The protein below binds the small molecule below.
Small molecule (SMILES): CNCCN(C)c1cccc(CCc2cc(C)cc(N)n2)n1

Sequence of chain 1.A:
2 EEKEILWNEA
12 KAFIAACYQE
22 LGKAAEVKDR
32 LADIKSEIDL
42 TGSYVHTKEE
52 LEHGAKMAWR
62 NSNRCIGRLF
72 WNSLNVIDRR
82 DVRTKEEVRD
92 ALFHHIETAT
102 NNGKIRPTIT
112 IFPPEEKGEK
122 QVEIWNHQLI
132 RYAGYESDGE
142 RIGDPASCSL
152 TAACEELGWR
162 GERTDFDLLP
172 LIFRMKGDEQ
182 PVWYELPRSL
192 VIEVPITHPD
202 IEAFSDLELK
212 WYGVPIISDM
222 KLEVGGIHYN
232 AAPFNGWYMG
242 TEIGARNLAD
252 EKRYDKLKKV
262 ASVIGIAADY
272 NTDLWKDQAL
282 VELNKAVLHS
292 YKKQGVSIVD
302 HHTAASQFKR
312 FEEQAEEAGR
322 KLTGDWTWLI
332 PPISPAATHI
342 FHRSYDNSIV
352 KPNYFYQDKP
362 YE

Binding-site contacts:
Ligand atom C09 contacts residue HEM1 of chain 1.B at 3.5 Å.
Ligand atom C14 contacts residue ILE218 of chain 1.A at 3.8 Å (hydrophobic).
Ligand atom C03 contacts residue PRO216 of chain 1.A at 3.9 Å (hydrophobic).
Ligand atom C02 contacts residue HEM1 of chain 1.B at 3.7 Å.
Ligand atom N01 contacts residue GLU243 of chain 1.A at 2.7 Å (salt-bridge).
Ligand atom C19 contacts residue HEM1 of chain 1.B at 3.3 Å.
Ligand atom C16 contacts residue ILE218 of chain 1.A at 3.5 Å (hydrophobic).
Ligand atom C02 contacts residue GLU243 of chain 1.A at 3.5 Å.
Ligand atom C09 contacts residue GLU243 of chain 1.A at 3.3 Å.
Ligand atom C07 contacts residue PHE235 of chain 1.A at 3.7 Å (hydrophobic).
Ligand atom C05 contacts residue ILE218 of chain 1.A at 3.7 Å (hydrophobic).
Ligand atom C02 contacts residue PRO216 of chain 1.A at 3.7 Å (hydrophobic).
Ligand atom N11 contacts residue HEM1 of chain 1.B at 3.3 Å (h-bond).
Ligand atom C21 contacts residue TRP329 of chain 1.A at 3.4 Å (hydrophobic).
Ligand atom C21 contacts residue HEM1 of chain 1.B at 3.0 Å.
Ligand atom C07 contacts residue ASN236 of chain 1.A at 3.8 Å.
Ligand atom N02 contacts residue TYR239 of chain 1.A at 3.6 Å.
Ligand atom N17 contacts residue HIS128 of chain 1.A at 3.5 Å.
Ligand atom C18 contacts residue HIS128 of chain 1.A at 3.5 Å.
Ligand atom C19 contacts residue TYR357 of chain 1.A at 3.9 Å (hydrophobic).
Ligand atom N17 contacts residue HEM1 of chain 1.B at 3.7 Å.
Ligand atom N02 contacts residue GLU243 of chain 1.A at 2.8 Å (salt-bridge).
Ligand atom C21 contacts residue TYR357 of chain 1.A at 3.7 Å (hydrophobic).
Ligand atom C17 contacts residue HIS128 of chain 1.A at 3.5 Å.
Ligand atom C17 contacts residue HEM1 of chain 1.B at 3.8 Å.
Ligand atom N02 contacts residue HEM1 of chain 1.B at 3.2 Å.
Ligand atom C03 contacts residue HEM1 of chain 1.B at 3.5 Å.
Ligand atom C12 contacts residue HEM1 of chain 1.B at 3.6 Å.
Ligand atom N20 contacts residue HEM1 of chain 1.B at 2.6 Å (h-bond).
Ligand atom C08 contacts residue GLU243 of chain 1.A at 3.3 Å.
Ligand atom N02 contacts residue TRP238 of chain 1.A at 2.8 Å (h-bond).
Ligand atom C14 contacts residue HEM1 of chain 1.B at 3.4 Å.
Ligand atom N01 contacts residue PRO216 of chain 1.A at 3.9 Å.
Ligand atom C02 contacts residue TRP238 of chain 1.A at 3.8 Å (hydrophobic).
Ligand atom C07 contacts residue GLY237 of chain 1.A at 3.5 Å.
Ligand atom C15 contacts residue HEM1 of chain 1.B at 3.1 Å.
Ligand atom C15 contacts residue ILE218 of chain 1.A at 3.7 Å (hydrophobic).
Ligand atom N11 contacts residue ILE218 of chain 1.A at 3.6 Å.
Ligand atom C06 contacts residue GLU243 of chain 1.A at 3.4 Å.
Ligand atom C13 contacts residue HEM1 of chain 1.B at 3.7 Å.